Sequence of chain 1.B:
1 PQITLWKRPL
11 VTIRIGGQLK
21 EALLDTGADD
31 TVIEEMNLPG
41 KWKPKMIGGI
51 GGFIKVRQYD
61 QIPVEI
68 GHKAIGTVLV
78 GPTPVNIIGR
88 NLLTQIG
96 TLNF

Sequence of chain 1.A:
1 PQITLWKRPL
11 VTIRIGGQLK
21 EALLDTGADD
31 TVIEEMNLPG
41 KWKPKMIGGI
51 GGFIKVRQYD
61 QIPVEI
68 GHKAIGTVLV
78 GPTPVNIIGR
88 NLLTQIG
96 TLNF

Binding-site contacts:
Ligand atom O1 contacts residue GLY27 of chain 1.A at 3.5 Å (h-bond).
Ligand atom N4 contacts residue GLY48 of chain 1.B at 3.4 Å (h-bond).
Ligand atom C20 contacts residue ASP25 of chain 1.B at 3.5 Å.
Ligand atom C6 contacts residue VAL32 of chain 1.A at 3.2 Å (hydrophobic).
Ligand atom C31 contacts residue GLY48 of chain 1.B at 3.5 Å.
Ligand atom C20 contacts residue ASP25 of chain 1.A at 3.6 Å.
Ligand atom O5 contacts residue ASP29 of chain 1.B at 2.8 Å (salt-bridge).
Ligand atom C23 contacts residue ILE84 of chain 1.A at 3.7 Å (hydrophobic).
Ligand atom O5 contacts residue ALA28 of chain 1.B at 3.6 Å.
Ligand atom C37 contacts residue ASP29 of chain 1.B at 3.3 Å.
Ligand atom C40 contacts residue ARG8 of chain 1.A at 3.0 Å.
Ligand atom O3 contacts residue ASP25 of chain 1.B at 2.7 Å (salt-bridge).
Ligand atom C14 contacts residue VAL82 of chain 1.B at 3.6 Å (hydrophobic).
Ligand atom C26 contacts residue ARG8 of chain 1.A at 3.0 Å.
Ligand atom C41 contacts residue ARG8 of chain 1.A at 3.2 Å.
Ligand atom O2 contacts residue GLY49 of chain 1.A at 3.3 Å.
Ligand atom C1 contacts residue ASP29 of chain 1.A at 3.7 Å.
Ligand atom C1 contacts residue GLY48 of chain 1.A at 3.4 Å.
Ligand atom C12 contacts residue ILE84 of chain 1.B at 3.7 Å (hydrophobic).
Ligand atom C22 contacts residue GLY27 of chain 1.B at 3.3 Å.
Ligand atom C11 contacts residue GLY27 of chain 1.A at 3.3 Å.
Ligand atom C9 contacts residue GLY48 of chain 1.A at 3.6 Å.
Ligand atom C6 contacts residue ASP30 of chain 1.A at 3.4 Å.
Ligand atom C19 contacts residue ASP25 of chain 1.B at 3.3 Å.
Ligand atom N3 contacts residue GLY27 of chain 1.B at 3.3 Å (h-bond).
Ligand atom N1 contacts residue GLY27 of chain 1.A at 3.3 Å (h-bond).
Ligand atom O1 contacts residue ASP29 of chain 1.A at 3.0 Å (salt-bridge).
Ligand atom C2 contacts residue GLY48 of chain 1.A at 3.3 Å.
Ligand atom O5 contacts residue GLY27 of chain 1.B at 3.7 Å.
Ligand atom C25 contacts residue VAL82 of chain 1.A at 3.6 Å (hydrophobic).
Ligand atom N2 contacts residue ASP25 of chain 1.A at 2.9 Å (salt-bridge).
Ligand atom C5 contacts residue ALA28 of chain 1.A at 3.6 Å (hydrophobic).
Ligand atom C40 contacts residue ASP29 of chain 1.B at 3.7 Å.
Ligand atom C35 contacts residue ILE50 of chain 1.A at 3.7 Å (hydrophobic).
Ligand atom O3 contacts residue ASP25 of chain 1.A at 2.8 Å (salt-bridge).
Ligand atom C15 contacts residue ARG8 of chain 1.B at 3.2 Å.
Ligand atom O4 contacts residue GLY49 of chain 1.B at 3.1 Å.
Ligand atom C28 contacts residue PRO81 of chain 1.A at 3.6 Å (hydrophobic).
Ligand atom C35 contacts residue ILE84 of chain 1.B at 3.4 Å (hydrophobic).
Ligand atom C16 contacts residue ARG8 of chain 1.B at 3.6 Å.

This small molecule binds to this protein.
Small molecule (SMILES): CC[C@H](C)[C@@H]1NC(=O)[C@@H](NC[C@@H](O)C[C@@H](Cc2ccccc2)C(=O)N[C@H]2c3ccccc3C[C@H]2O)Cc2ccc(cc2)OCCCCCNC1=O